Sequence of chain 3.A:
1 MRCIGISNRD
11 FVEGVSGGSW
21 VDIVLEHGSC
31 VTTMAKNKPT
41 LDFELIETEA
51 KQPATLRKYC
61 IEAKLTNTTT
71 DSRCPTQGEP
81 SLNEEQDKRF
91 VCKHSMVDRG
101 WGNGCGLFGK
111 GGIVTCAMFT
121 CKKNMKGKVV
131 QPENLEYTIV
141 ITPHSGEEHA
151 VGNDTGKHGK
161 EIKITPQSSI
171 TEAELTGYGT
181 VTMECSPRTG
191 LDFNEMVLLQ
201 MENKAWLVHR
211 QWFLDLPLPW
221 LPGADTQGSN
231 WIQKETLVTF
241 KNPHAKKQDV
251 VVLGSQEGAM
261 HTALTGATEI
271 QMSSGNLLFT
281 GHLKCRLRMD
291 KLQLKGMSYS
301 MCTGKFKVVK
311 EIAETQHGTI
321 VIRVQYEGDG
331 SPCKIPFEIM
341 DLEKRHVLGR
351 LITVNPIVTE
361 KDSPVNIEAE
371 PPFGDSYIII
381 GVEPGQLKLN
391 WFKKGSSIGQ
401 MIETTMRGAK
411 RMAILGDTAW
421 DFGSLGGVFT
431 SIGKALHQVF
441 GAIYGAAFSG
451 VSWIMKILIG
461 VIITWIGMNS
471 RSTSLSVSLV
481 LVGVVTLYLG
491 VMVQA

Binding-site contacts:
Ligand atom C1 contacts residue ASN67 of chain 3.A at 1.4 Å.
Ligand atom C2 contacts residue ASN67 of chain 3.A at 2.5 Å.
Ligand atom O5 contacts residue ASN67 of chain 3.A at 2.4 Å (h-bond).
Ligand atom C8 contacts residue PHE90 of chain 3.A at 3.7 Å (hydrophobic).
Ligand atom C3 contacts residue ASN67 of chain 3.A at 3.8 Å.
Ligand atom C5 contacts residue ASN67 of chain 3.A at 3.7 Å.
Ligand atom N2 contacts residue ASN67 of chain 3.A at 2.9 Å (h-bond).
Ligand atom C8 contacts residue MET118 of chain 3.A at 4.3 Å (hydrophobic).
Ligand atom C7 contacts residue ASN67 of chain 3.A at 3.9 Å.
Ligand atom O7 contacts residue ASN67 of chain 3.A at 4.3 Å.
Ligand atom C8 contacts residue ASN67 of chain 3.A at 4.3 Å.
Ligand atom C4 contacts residue ASN67 of chain 3.A at 4.2 Å.

This small molecule binds to this protein.
Small molecule (SMILES): CC(=O)N[C@@H]1[C@@H](O)[C@H](O)[C@@H](CO)O[C@H]1O